Sequence of chain 1.B:
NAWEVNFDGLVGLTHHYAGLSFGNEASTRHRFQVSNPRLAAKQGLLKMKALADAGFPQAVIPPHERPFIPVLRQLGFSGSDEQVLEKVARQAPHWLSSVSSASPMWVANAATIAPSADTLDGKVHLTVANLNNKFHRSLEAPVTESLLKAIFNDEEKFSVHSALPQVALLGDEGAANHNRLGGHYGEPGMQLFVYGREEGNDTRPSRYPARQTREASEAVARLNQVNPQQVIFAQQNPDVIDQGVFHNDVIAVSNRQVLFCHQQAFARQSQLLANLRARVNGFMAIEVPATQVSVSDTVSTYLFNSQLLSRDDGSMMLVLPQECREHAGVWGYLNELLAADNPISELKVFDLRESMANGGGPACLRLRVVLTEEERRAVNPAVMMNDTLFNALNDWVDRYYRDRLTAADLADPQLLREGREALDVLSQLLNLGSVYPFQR

The small molecule below binds the protein below.
Small molecule (SMILES): NCCC[C@H](NC(=O)CCC(=O)O)C(=O)O

Binding-site contacts:
Ligand atom CB contacts residue GLY371 of chain 1.B at 3.7 Å.
Ligand atom OD1 contacts residue SER39 of chain 1.B at 2.7 Å (h-bond).
Ligand atom CG contacts residue ARG149 of chain 1.B at 3.4 Å.
Ligand atom CA contacts residue TRP118 of chain 1.B at 3.4 Å (hydrophobic).
Ligand atom OD2 contacts residue ALA30 of chain 1.B at 3.0 Å (h-bond).
Ligand atom OD1 contacts residue ASN370 of chain 1.B at 3.4 Å (h-bond).
Ligand atom N contacts residue ASN370 of chain 1.B at 3.0 Å (h-bond).
Ligand atom O2 contacts residue SER33 of chain 1.B at 2.9 Å (h-bond).
Ligand atom O2 contacts residue ARG223 of chain 1.B at 2.9 Å (salt-bridge).
Ligand atom OXT contacts residue HIS148 of chain 1.B at 2.8 Å (h-bond).
Ligand atom CV contacts residue SER33 of chain 1.B at 3.4 Å.
Ligand atom CX contacts residue ASN370 of chain 1.B at 3.6 Å.
Ligand atom OD2 contacts residue ASN370 of chain 1.B at 3.4 Å (h-bond).
Ligand atom CY contacts residue ASN370 of chain 1.B at 3.2 Å.
Ligand atom CD contacts residue GLY371 of chain 1.B at 3.3 Å.
Ligand atom CA contacts residue ASN36 of chain 1.B at 3.8 Å.
Ligand atom OXT contacts residue SER33 of chain 1.B at 3.3 Å (h-bond).
Ligand atom OD1 contacts residue LEU32 of chain 1.B at 2.8 Å (h-bond).
Ligand atom OD1 contacts residue GLY31 of chain 1.B at 3.2 Å (h-bond).
Ligand atom N contacts residue ASN36 of chain 1.B at 3.2 Å (h-bond).
Ligand atom CG contacts residue TRP118 of chain 1.B at 3.8 Å (hydrophobic).
Ligand atom C contacts residue ARG223 of chain 1.B at 3.6 Å.
Ligand atom CD contacts residue CYS376 of chain 1.B at 3.1 Å (hydrophobic).
Ligand atom CW contacts residue SER39 of chain 1.B at 3.7 Å.
Ligand atom OXT contacts residue TRP118 of chain 1.B at 3.6 Å.
Ligand atom NE contacts residue ASN121 of chain 1.B at 3.2 Å (h-bond).
Ligand atom CV contacts residue TRP118 of chain 1.B at 3.5 Å (hydrophobic).
Ligand atom O2 contacts residue ASN36 of chain 1.B at 3.0 Å (h-bond).
Ligand atom C contacts residue SER33 of chain 1.B at 3.7 Å.
Ligand atom OD2 contacts residue HIS28 of chain 1.B at 3.4 Å (h-bond).
Ligand atom CG contacts residue ASN121 of chain 1.B at 3.8 Å.
Ligand atom NE contacts residue HIS259 of chain 1.B at 3.6 Å.
Ligand atom CW contacts residue ASN370 of chain 1.B at 3.6 Å.
Ligand atom NE contacts residue CYS376 of chain 1.B at 2.8 Å (h-bond).
Ligand atom CW contacts residue SER33 of chain 1.B at 3.7 Å.
Ligand atom O contacts residue ARG149 of chain 1.B at 3.0 Å (salt-bridge).
Ligand atom CB contacts residue ASN370 of chain 1.B at 3.7 Å.
Ligand atom N contacts residue TRP118 of chain 1.B at 3.3 Å.
Ligand atom CB contacts residue TRP118 of chain 1.B at 3.5 Å (hydrophobic).
Ligand atom O contacts residue ARG223 of chain 1.B at 2.9 Å (salt-bridge).